Binding-site contacts:
Ligand atom C14 contacts residue SER101 of chain 1.A at 3.7 Å.
Ligand atom O3 contacts residue GLU58 of chain 1.A at 3.5 Å (salt-bridge).
Ligand atom C10 contacts residue ILE112 of chain 1.A at 3.6 Å (hydrophobic).
Ligand atom O3 contacts residue VAL54 of chain 1.A at 3.7 Å.
Ligand atom O2 contacts residue PHE50 of chain 1.A at 3.9 Å.
Ligand atom O1 contacts residue TYR104 of chain 1.A at 3.9 Å.
Ligand atom C12 contacts residue ILE112 of chain 1.A at 4.1 Å (hydrophobic).
Ligand atom C13 contacts residue THR105 of chain 1.A at 3.5 Å.
Ligand atom N1 contacts residue VAL54 of chain 1.A at 3.9 Å.
Ligand atom F contacts residue PRO49 of chain 1.A at 3.8 Å.
Ligand atom C15 contacts residue PRO53 of chain 1.A at 3.9 Å (hydrophobic).
Ligand atom C14 contacts residue THR105 of chain 1.A at 3.8 Å.
Ligand atom C7 contacts residue VAL54 of chain 1.A at 3.5 Å (hydrophobic).
Ligand atom C13 contacts residue SER110 of chain 1.A at 3.5 Å.
Ligand atom O1 contacts residue ILE112 of chain 1.A at 3.7 Å.
Ligand atom O3 contacts residue TYR59 of chain 1.A at 3.6 Å.
Ligand atom C7 contacts residue PHE50 of chain 1.A at 4.1 Å (hydrophobic).
Ligand atom C8 contacts residue TYR104 of chain 1.A at 4.0 Å (hydrophobic).
Ligand atom C16 contacts residue PRO53 of chain 1.A at 4.1 Å (hydrophobic).
Ligand atom C9 contacts residue TYR59 of chain 1.A at 3.4 Å (hydrophobic).
Ligand atom C15 contacts residue GLN52 of chain 1.A at 3.9 Å.
Ligand atom C4 contacts residue PRO49 of chain 1.A at 3.5 Å (hydrophobic).
Ligand atom C13 contacts residue PRO106 of chain 1.A at 3.9 Å (hydrophobic).
Ligand atom C15 contacts residue VAL54 of chain 1.A at 4.1 Å (hydrophobic).
Ligand atom F contacts residue GLU48 of chain 1.A at 4.0 Å.
Ligand atom C6 contacts residue VAL54 of chain 1.A at 3.7 Å (hydrophobic).
Ligand atom C14 contacts residue ILE112 of chain 1.A at 3.9 Å (hydrophobic).
Ligand atom O2 contacts residue SER101 of chain 1.A at 2.7 Å (h-bond).
Ligand atom C11 contacts residue ILE112 of chain 1.A at 3.5 Å (hydrophobic).
Ligand atom C11 contacts residue SER101 of chain 1.A at 4.1 Å.
Ligand atom C2 contacts residue GLU48 of chain 1.A at 3.8 Å.
Ligand atom C5 contacts residue PRO49 of chain 1.A at 3.8 Å (hydrophobic).
Ligand atom C10 contacts residue SER101 of chain 1.A at 3.7 Å.
Ligand atom O2 contacts residue ILE112 of chain 1.A at 3.9 Å.
Ligand atom C11 contacts residue TYR104 of chain 1.A at 3.9 Å (hydrophobic).
Ligand atom N contacts residue PRO49 of chain 1.A at 2.8 Å (h-bond).
Ligand atom C5 contacts residue VAL54 of chain 1.A at 3.9 Å (hydrophobic).
Ligand atom N1 contacts residue PRO49 of chain 1.A at 3.8 Å.
Ligand atom C6 contacts residue PRO49 of chain 1.A at 3.0 Å (hydrophobic).
Ligand atom N2 contacts residue ILE112 of chain 1.A at 4.0 Å.

Sequence of chain 1.A:
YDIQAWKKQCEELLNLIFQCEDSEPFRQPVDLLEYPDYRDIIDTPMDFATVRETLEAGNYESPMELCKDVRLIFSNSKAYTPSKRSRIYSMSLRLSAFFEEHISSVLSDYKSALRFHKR

The protein below binds the small molecule below.
Small molecule (SMILES): COc1ccc(NC(=O)N2CCN(C(=O)c3ccco3)CC2)c(F)c1